The protein below binds the small molecule below.
Small molecule (SMILES): Nc1ncnc2c1ncn2[C@H]1C[C@H](O)[C@@H](COP(=O)(O)O)O1

Binding-site contacts:
Ligand atom C4 contacts residue PRO416 of chain 1.GA at 4.1 Å (hydrophobic).
Ligand atom N1 contacts residue PRO205 of chain 1.GA at 4.4 Å.
Ligand atom N9 contacts residue HIS415 of chain 1.GA at 4.2 Å.
Ligand atom C5 contacts residue PRO416 of chain 1.GA at 4.2 Å (hydrophobic).
Ligand atom O5' contacts residue DC1 of chain 1.UD at 2.5 Å (h-bond).
Ligand atom N6 contacts residue PRO416 of chain 1.GA at 4.3 Å.
Ligand atom N6 contacts residue PRO205 of chain 1.GA at 3.9 Å.
Ligand atom C2 contacts residue PRO416 of chain 1.GA at 3.1 Å (hydrophobic).
Ligand atom C5 contacts residue PRO205 of chain 1.GA at 3.6 Å (hydrophobic).
Ligand atom N6 contacts residue SER417 of chain 1.GA at 4.3 Å.
Ligand atom P contacts residue DC1 of chain 1.UD at 1.6 Å.
Ligand atom C1' contacts residue PRO416 of chain 1.GA at 4.3 Å (hydrophobic).
Ligand atom N1 contacts residue GLY424 of chain 1.GA at 4.1 Å.
Ligand atom N3 contacts residue PRO416 of chain 1.GA at 3.5 Å.
Ligand atom OP1 contacts residue DC1 of chain 1.UD at 2.5 Å (h-bond).
Ligand atom C5' contacts residue DC1 of chain 1.UD at 3.1 Å.
Ligand atom N1 contacts residue VAL204 of chain 1.GA at 4.4 Å.
Ligand atom OP2 contacts residue DC1 of chain 1.UD at 2.5 Å (h-bond).
Ligand atom N1 contacts residue PRO416 of chain 1.GA at 3.1 Å (h-bond).
Ligand atom N7 contacts residue HIS415 of chain 1.GA at 3.6 Å.
Ligand atom C2' contacts residue HIS415 of chain 1.GA at 4.3 Å.
Ligand atom C8 contacts residue PRO205 of chain 1.GA at 4.3 Å (hydrophobic).
Ligand atom C2 contacts residue GLY424 of chain 1.GA at 4.2 Å.
Ligand atom N9 contacts residue PRO416 of chain 1.GA at 4.4 Å.
Ligand atom N7 contacts residue PRO205 of chain 1.GA at 3.7 Å.
Ligand atom C5 contacts residue HIS415 of chain 1.GA at 4.4 Å.
Ligand atom N6 contacts residue ASN394 of chain 1.GA at 4.0 Å.
Ligand atom C6 contacts residue PRO205 of chain 1.GA at 3.7 Å (hydrophobic).
Ligand atom C8 contacts residue HIS415 of chain 1.GA at 3.6 Å.
Ligand atom C4' contacts residue DC1 of chain 1.UD at 4.5 Å.
Ligand atom C4 contacts residue PRO205 of chain 1.GA at 4.2 Å (hydrophobic).
Ligand atom C6 contacts residue PRO416 of chain 1.GA at 3.7 Å (hydrophobic).

Sequence of chain 1.GA:
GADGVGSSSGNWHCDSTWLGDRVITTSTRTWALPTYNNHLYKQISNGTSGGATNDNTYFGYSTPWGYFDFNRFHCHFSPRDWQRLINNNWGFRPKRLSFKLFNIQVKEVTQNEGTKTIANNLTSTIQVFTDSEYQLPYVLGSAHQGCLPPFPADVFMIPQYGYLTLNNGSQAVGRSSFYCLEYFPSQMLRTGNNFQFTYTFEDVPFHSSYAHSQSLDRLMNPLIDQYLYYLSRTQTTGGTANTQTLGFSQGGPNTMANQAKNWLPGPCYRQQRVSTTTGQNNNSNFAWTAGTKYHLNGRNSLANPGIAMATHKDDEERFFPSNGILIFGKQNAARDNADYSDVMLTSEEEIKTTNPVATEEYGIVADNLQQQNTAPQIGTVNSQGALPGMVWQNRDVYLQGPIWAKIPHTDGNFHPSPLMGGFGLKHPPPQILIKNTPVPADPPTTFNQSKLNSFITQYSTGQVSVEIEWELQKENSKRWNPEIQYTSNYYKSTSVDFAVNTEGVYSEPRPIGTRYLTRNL